The protein below binds the small molecule below.
Small molecule (SMILES): C[C@]12O[C@H](C[C@]1(O)CO)n1c3ccccc3c3c4c(c5c6ccccc6n2c5c31)CNC4=O

Sequence of chain 1.A:
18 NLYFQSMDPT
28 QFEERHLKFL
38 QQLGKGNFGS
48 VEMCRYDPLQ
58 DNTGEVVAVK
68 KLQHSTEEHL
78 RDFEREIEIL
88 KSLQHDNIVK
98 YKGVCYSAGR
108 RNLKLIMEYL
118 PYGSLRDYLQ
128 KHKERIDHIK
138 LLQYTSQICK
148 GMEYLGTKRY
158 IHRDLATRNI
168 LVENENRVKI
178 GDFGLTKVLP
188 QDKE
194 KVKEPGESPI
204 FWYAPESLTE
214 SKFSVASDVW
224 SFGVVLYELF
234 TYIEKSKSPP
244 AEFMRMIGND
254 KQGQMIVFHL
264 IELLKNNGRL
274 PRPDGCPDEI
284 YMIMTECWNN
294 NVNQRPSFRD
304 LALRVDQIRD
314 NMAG

Binding-site contacts:
Ligand atom O3 contacts residue SER121 of chain 1.A at 3.8 Å.
Ligand atom C10 contacts residue LEU117 of chain 1.A at 3.3 Å (hydrophobic).
Ligand atom C9 contacts residue GLY120 of chain 1.A at 3.5 Å.
Ligand atom C19 contacts residue ASP179 of chain 1.A at 3.6 Å.
Ligand atom C17 contacts residue MET114 of chain 1.A at 3.7 Å (hydrophobic).
Ligand atom C1 contacts residue GLY41 of chain 1.A at 3.6 Å.
Ligand atom C25 contacts residue ALA65 of chain 1.A at 3.6 Å (hydrophobic).
Ligand atom C25 contacts residue LEU117 of chain 1.A at 3.6 Å (hydrophobic).
Ligand atom C14 contacts residue LEU168 of chain 1.A at 3.6 Å (hydrophobic).
Ligand atom C10 contacts residue GLY120 of chain 1.A at 3.7 Å.
Ligand atom C6 contacts residue GLY120 of chain 1.A at 3.8 Å.
Ligand atom C24 contacts residue ALA65 of chain 1.A at 3.6 Å (hydrophobic).
Ligand atom C5 contacts residue LEU40 of chain 1.A at 3.7 Å (hydrophobic).
Ligand atom C25 contacts residue GLU115 of chain 1.A at 3.8 Å.
Ligand atom C1 contacts residue LYS42 of chain 1.A at 3.3 Å.
Ligand atom O4 contacts residue ARG165 of chain 1.A at 3.3 Å (salt-bridge).
Ligand atom C9 contacts residue TYR116 of chain 1.A at 3.8 Å (hydrophobic).
Ligand atom C16 contacts residue VAL48 of chain 1.A at 3.8 Å (hydrophobic).
Ligand atom C7 contacts residue LEU40 of chain 1.A at 3.7 Å (hydrophobic).
Ligand atom C24 contacts residue LEU168 of chain 1.A at 3.6 Å (hydrophobic).
Ligand atom C12 contacts residue LEU168 of chain 1.A at 3.8 Å (hydrophobic).
Ligand atom C20 contacts residue ASP179 of chain 1.A at 3.7 Å.
Ligand atom C19 contacts residue LYS67 of chain 1.A at 3.8 Å.
Ligand atom C18 contacts residue ASP179 of chain 1.A at 3.8 Å.
Ligand atom C9 contacts residue LEU117 of chain 1.A at 3.8 Å (hydrophobic).
Ligand atom C20 contacts residue VAL48 of chain 1.A at 3.8 Å (hydrophobic).
Ligand atom C7 contacts residue GLY120 of chain 1.A at 3.6 Å.
Ligand atom N3 contacts residue ALA65 of chain 1.A at 3.3 Å.
Ligand atom O3 contacts residue ARG165 of chain 1.A at 2.8 Å (salt-bridge).
Ligand atom N3 contacts residue GLU115 of chain 1.A at 2.9 Å (salt-bridge).
Ligand atom C9 contacts residue LEU40 of chain 1.A at 3.8 Å (hydrophobic).
Ligand atom C1 contacts residue GLY43 of chain 1.A at 3.4 Å.
Ligand atom C21 contacts residue VAL48 of chain 1.A at 3.5 Å (hydrophobic).
Ligand atom O2 contacts residue LEU117 of chain 1.A at 2.6 Å (h-bond).
Ligand atom C26 contacts residue ARG165 of chain 1.A at 3.8 Å.
Ligand atom O1 contacts residue GLY41 of chain 1.A at 3.5 Å.
Ligand atom C10 contacts residue TYR116 of chain 1.A at 3.6 Å (hydrophobic).
Ligand atom C8 contacts residue GLY120 of chain 1.A at 3.5 Å.
Ligand atom O2 contacts residue TYR116 of chain 1.A at 3.3 Å.
Ligand atom C23 contacts residue LEU168 of chain 1.A at 3.7 Å (hydrophobic).